Binding-site contacts:
Ligand atom C2 contacts residue MET102 of chain 1.E at 3.0 Å (hydrophobic).
Ligand atom NAY contacts residue THR163 of chain 1.E at 3.8 Å.
Ligand atom CAA contacts residue ARG85 of chain 1.E at 2.7 Å.
Ligand atom CBF contacts residue MET99 of chain 1.E at 3.5 Å (hydrophobic).
Ligand atom CBG contacts residue LEU167 of chain 1.E at 3.6 Å (hydrophobic).
Ligand atom N1 contacts residue ALA52 of chain 1.E at 3.7 Å.
Ligand atom CAM contacts residue THR163 of chain 1.E at 3.6 Å.
Ligand atom CAA contacts residue LEU86 of chain 1.E at 3.3 Å (hydrophobic).
Ligand atom CBD contacts residue CYS84 of chain 1.E at 3.6 Å (hydrophobic).
Ligand atom CBJ contacts residue VAL35 of chain 1.E at 3.7 Å (hydrophobic).
Ligand atom CLA contacts residue ALA52 of chain 1.E at 3.4 Å.
Ligand atom CAO contacts residue GLY28 of chain 1.E at 3.5 Å.
Ligand atom C6 contacts residue MET99 of chain 1.E at 3.6 Å (hydrophobic).
Ligand atom CAQ contacts residue CYS106 of chain 1.E at 2.8 Å (hydrophobic).
Ligand atom CBF contacts residue LYS54 of chain 1.E at 3.8 Å.
Ligand atom CBG contacts residue ASP164 of chain 1.E at 3.6 Å.
Ligand atom CAJ contacts residue CYS84 of chain 1.E at 3.2 Å (hydrophobic).
Ligand atom CAA contacts residue CYS84 of chain 1.E at 3.2 Å (hydrophobic).
Ligand atom CBG contacts residue THR163 of chain 1.E at 3.8 Å.
Ligand atom NAB contacts residue ALA52 of chain 1.E at 3.1 Å.
Ligand atom NAB contacts residue MET99 of chain 1.E at 2.7 Å.
Ligand atom CAP contacts residue ASP109 of chain 1.E at 3.7 Å.
Ligand atom CAH contacts residue LEU167 of chain 1.E at 3.7 Å (hydrophobic).
Ligand atom CAT contacts residue ASP164 of chain 1.E at 3.0 Å.
Ligand atom CAA contacts residue MET99 of chain 1.E at 3.5 Å (hydrophobic).
Ligand atom CAH contacts residue ASP164 of chain 1.E at 3.7 Å.
Ligand atom CAP contacts residue CYS106 of chain 1.E at 1.8 Å (hydrophobic).
Ligand atom CLA contacts residue LEU97 of chain 1.E at 3.2 Å.
Ligand atom CAK contacts residue ASP164 of chain 1.E at 3.5 Å.
Ligand atom CAT contacts residue LEU167 of chain 1.E at 3.7 Å (hydrophobic).
Ligand atom CAQ contacts residue ARG150 of chain 1.E at 3.7 Å.
Ligand atom CLA contacts residue LYS54 of chain 1.E at 3.5 Å.
Ligand atom NAB contacts residue GLN100 of chain 1.E at 3.7 Å.
Ligand atom C6 contacts residue ALA52 of chain 1.E at 3.5 Å (hydrophobic).
Ligand atom CAK contacts residue LEU167 of chain 1.E at 2.8 Å (hydrophobic).
Ligand atom NAZ contacts residue VAL35 of chain 1.E at 3.7 Å.
Ligand atom CAM contacts residue ASP164 of chain 1.E at 3.3 Å.
Ligand atom N1 contacts residue MET102 of chain 1.E at 3.1 Å (h-bond).
Ligand atom CAS contacts residue VAL35 of chain 1.E at 3.7 Å (hydrophobic).
Ligand atom CLA contacts residue MET99 of chain 1.E at 3.4 Å.

Sequence of chain 1.E:
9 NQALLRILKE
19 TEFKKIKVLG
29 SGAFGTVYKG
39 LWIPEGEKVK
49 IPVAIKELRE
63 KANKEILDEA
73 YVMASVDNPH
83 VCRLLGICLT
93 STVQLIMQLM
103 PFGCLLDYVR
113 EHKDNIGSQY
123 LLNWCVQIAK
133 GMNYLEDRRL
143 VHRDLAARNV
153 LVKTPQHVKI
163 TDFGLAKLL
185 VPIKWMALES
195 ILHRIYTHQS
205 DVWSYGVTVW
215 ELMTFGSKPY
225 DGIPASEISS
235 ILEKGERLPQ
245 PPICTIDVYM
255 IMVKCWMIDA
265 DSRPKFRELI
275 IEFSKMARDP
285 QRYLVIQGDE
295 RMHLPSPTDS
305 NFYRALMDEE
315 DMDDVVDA

This small molecule binds to this protein.
Small molecule (SMILES): C=CC(=O)N1CCC[C@@H](n2nc(-c3ccc(OCc4cccc(C)n4)c(Cl)c3)c3c(N)ncnc32)C1